The protein below binds the small molecule below.
Small molecule (SMILES): CC(=O)N[C@H]1[C@H](O[C@H]2[C@H](O)[C@@H](NC(C)=O)CO[C@@H]2CO)O[C@H](CO)[C@@H](O)[C@@H]1O

Sequence of chain 1.E:
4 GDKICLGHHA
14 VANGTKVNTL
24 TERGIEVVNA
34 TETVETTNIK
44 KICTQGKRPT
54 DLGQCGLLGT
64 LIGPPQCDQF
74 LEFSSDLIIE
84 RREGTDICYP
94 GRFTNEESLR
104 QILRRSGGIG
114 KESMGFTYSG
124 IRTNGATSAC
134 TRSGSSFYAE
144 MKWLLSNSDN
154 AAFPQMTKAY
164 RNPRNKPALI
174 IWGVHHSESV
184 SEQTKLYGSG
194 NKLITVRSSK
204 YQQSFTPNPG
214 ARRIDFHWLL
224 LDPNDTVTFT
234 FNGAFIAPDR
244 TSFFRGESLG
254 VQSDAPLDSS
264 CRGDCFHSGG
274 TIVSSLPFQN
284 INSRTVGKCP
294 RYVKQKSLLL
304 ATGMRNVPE

Sequence of chain 1.B:
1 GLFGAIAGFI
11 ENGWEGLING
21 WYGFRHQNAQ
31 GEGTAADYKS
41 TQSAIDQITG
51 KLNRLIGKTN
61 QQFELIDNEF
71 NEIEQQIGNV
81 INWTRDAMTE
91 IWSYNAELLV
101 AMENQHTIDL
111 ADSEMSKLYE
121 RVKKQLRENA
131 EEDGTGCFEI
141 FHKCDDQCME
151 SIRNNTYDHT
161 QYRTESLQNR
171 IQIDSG

Binding-site contacts:
Ligand atom N2 contacts residue GLY78 of chain 1.B at 4.2 Å.
Ligand atom N2 contacts residue GLU72 of chain 1.B at 3.4 Å (salt-bridge).
Ligand atom O5 contacts residue ARG287 of chain 1.A at 3.6 Å (salt-bridge).
Ligand atom C6 contacts residue ARG287 of chain 1.A at 3.7 Å.
Ligand atom C8 contacts residue GLU69 of chain 1.B at 3.7 Å.
Ligand atom C5 contacts residue ASN82 of chain 1.B at 3.6 Å.
Ligand atom C7 contacts residue ASN82 of chain 1.B at 3.9 Å.
Ligand atom C7 contacts residue GLN75 of chain 1.B at 3.6 Å.
Ligand atom C8 contacts residue ASN79 of chain 1.B at 3.6 Å.
Ligand atom C7 contacts residue GLU69 of chain 1.B at 4.1 Å.
Ligand atom C8 contacts residue ASN68 of chain 1.B at 4.0 Å.
Ligand atom C8 contacts residue ASN71 of chain 1.B at 4.5 Å.
Ligand atom O7 contacts residue ARG108 of chain 1.E at 3.2 Å (salt-bridge).
Ligand atom N2 contacts residue ASN82 of chain 1.B at 3.0 Å (h-bond).
Ligand atom C7 contacts residue ASN79 of chain 1.B at 3.9 Å.
Ligand atom O7 contacts residue GLU69 of chain 1.B at 3.5 Å (salt-bridge).
Ligand atom O7 contacts residue ASN82 of chain 1.B at 4.3 Å.
Ligand atom C4 contacts residue ASN82 of chain 1.B at 4.3 Å.
Ligand atom C7 contacts residue GLU72 of chain 1.B at 3.3 Å.
Ligand atom C7 contacts residue GLY78 of chain 1.B at 4.4 Å.
Ligand atom C1 contacts residue ASN82 of chain 1.B at 1.4 Å.
Ligand atom C3 contacts residue ASN82 of chain 1.B at 3.9 Å.
Ligand atom C1 contacts residue ARG287 of chain 1.A at 3.8 Å.
Ligand atom C2 contacts residue GLU72 of chain 1.B at 4.0 Å.
Ligand atom C8 contacts residue GLU72 of chain 1.B at 3.6 Å.
Ligand atom O7 contacts residue GLN75 of chain 1.B at 3.1 Å (h-bond).
Ligand atom C8 contacts residue GLN75 of chain 1.B at 3.4 Å.
Ligand atom C5 contacts residue ARG287 of chain 1.A at 3.2 Å.
Ligand atom O6 contacts residue ARG287 of chain 1.A at 3.3 Å (salt-bridge).
Ligand atom C2 contacts residue ASN82 of chain 1.B at 2.6 Å.
Ligand atom C4 contacts residue ARG287 of chain 1.A at 4.4 Å.
Ligand atom C8 contacts residue PHE70 of chain 1.B at 4.3 Å (hydrophobic).
Ligand atom O5 contacts residue ASN82 of chain 1.B at 2.3 Å (h-bond).
Ligand atom O3 contacts residue GLU72 of chain 1.B at 2.7 Å (salt-bridge).
Ligand atom C8 contacts residue GLY78 of chain 1.B at 3.5 Å.
Ligand atom C7 contacts residue ARG108 of chain 1.E at 4.3 Å.
Ligand atom O7 contacts residue ASN79 of chain 1.B at 3.5 Å (h-bond).
Ligand atom O7 contacts residue GLU72 of chain 1.B at 3.6 Å (salt-bridge).
Ligand atom C3 contacts residue GLU72 of chain 1.B at 3.5 Å.

Sequence of chain 1.A:
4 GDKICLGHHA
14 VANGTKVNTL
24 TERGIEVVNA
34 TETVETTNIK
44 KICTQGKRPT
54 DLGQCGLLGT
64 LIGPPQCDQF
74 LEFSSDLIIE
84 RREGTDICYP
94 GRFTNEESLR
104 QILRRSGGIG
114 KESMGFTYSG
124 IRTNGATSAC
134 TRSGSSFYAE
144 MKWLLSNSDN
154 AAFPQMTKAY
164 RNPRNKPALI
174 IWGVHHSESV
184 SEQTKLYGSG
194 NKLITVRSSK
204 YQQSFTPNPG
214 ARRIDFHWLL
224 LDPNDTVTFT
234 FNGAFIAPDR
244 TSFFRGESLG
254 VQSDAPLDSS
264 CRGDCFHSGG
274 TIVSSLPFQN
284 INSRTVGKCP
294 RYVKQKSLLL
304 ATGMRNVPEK